Sequence of chain 1.C:
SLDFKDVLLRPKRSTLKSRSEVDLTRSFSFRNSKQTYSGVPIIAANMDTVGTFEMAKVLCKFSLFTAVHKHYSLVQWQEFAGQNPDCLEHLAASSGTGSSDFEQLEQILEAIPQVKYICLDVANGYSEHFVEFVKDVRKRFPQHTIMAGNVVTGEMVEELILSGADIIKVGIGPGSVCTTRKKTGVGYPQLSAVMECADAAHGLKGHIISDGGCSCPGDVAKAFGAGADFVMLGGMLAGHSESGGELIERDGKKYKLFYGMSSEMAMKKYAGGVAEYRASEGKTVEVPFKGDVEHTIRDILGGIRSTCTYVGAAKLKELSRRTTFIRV

A small-molecule ligand and the protein it binds are described below.
Small molecule (SMILES): O=c1[nH]cnc2c1ncn2[C@@H]1O[C@H](COP(=O)(O)O)[C@@H](O)[C@H]1O

Binding-site contacts:
Ligand atom O5' contacts residue GLY193 of chain 1.C at 3.4 Å.
Ligand atom O6 contacts residue MET279 of chain 1.C at 3.0 Å (h-bond).
Ligand atom O6 contacts residue GLU299 of chain 1.C at 3.6 Å.
Ligand atom C6 contacts residue SER280 of chain 1.C at 3.4 Å.
Ligand atom C4' contacts residue ASP229 of chain 1.C at 3.5 Å.
Ligand atom N3 contacts residue CYS196 of chain 1.C at 3.1 Å (h-bond).
Ligand atom C2 contacts residue GLU299 of chain 1.C at 3.4 Å.
Ligand atom O2' contacts residue ASP229 of chain 1.C at 2.6 Å (salt-bridge).
Ligand atom O2' contacts residue NDP1 of chain 1.N at 3.6 Å (h-bond).
Ligand atom N1 contacts residue GLU299 of chain 1.C at 2.6 Å (salt-bridge).
Ligand atom O6 contacts residue GLY300 of chain 1.C at 3.4 Å.
Ligand atom O3' contacts residue ALA63 of chain 1.C at 3.5 Å.
Ligand atom O5' contacts residue GLY230 of chain 1.C at 3.4 Å.
Ligand atom O3P contacts residue GLY193 of chain 1.C at 3.4 Å.
Ligand atom C6 contacts residue GLU299 of chain 1.C at 3.5 Å.
Ligand atom N1 contacts residue CYS196 of chain 1.C at 3.3 Å (h-bond).
Ligand atom P contacts residue SER194 of chain 1.C at 3.7 Å.
Ligand atom C6 contacts residue NDP1 of chain 1.N at 3.7 Å.
Ligand atom C2' contacts residue ASP229 of chain 1.C at 3.7 Å.
Ligand atom O3' contacts residue MET250 of chain 1.C at 3.5 Å (h-bond).
Ligand atom N3 contacts residue NDP1 of chain 1.N at 3.1 Å.
Ligand atom C5 contacts residue MET279 of chain 1.C at 3.6 Å (hydrophobic).
Ligand atom O6 contacts residue SER280 of chain 1.C at 2.8 Å (h-bond).
Ligand atom O2P contacts residue GLY253 of chain 1.C at 2.9 Å (h-bond).
Ligand atom N1 contacts residue NDP1 of chain 1.N at 3.1 Å.
Ligand atom N1 contacts residue SER280 of chain 1.C at 3.4 Å (h-bond).
Ligand atom C4 contacts residue NDP1 of chain 1.N at 3.6 Å.
Ligand atom C2 contacts residue NDP1 of chain 1.N at 2.8 Å.
Ligand atom O2P contacts residue SER194 of chain 1.C at 2.7 Å (h-bond).
Ligand atom N7 contacts residue GLY278 of chain 1.C at 3.5 Å.
Ligand atom O3' contacts residue ASP229 of chain 1.C at 2.4 Å (salt-bridge).
Ligand atom O3P contacts residue SER194 of chain 1.C at 2.9 Å (h-bond).
Ligand atom C3' contacts residue ASP229 of chain 1.C at 3.4 Å.
Ligand atom C8 contacts residue MET65 of chain 1.C at 3.5 Å (hydrophobic).
Ligand atom O1P contacts residue GLY252 of chain 1.C at 2.7 Å (h-bond).
Ligand atom O1P contacts residue GLY253 of chain 1.C at 3.5 Å (h-bond).
Ligand atom O6 contacts residue GLY278 of chain 1.C at 3.2 Å.
Ligand atom N7 contacts residue MET279 of chain 1.C at 2.9 Å (h-bond).
Ligand atom C2 contacts residue CYS196 of chain 1.C at 2.4 Å (hydrophobic).
Ligand atom O3P contacts residue GLY231 of chain 1.C at 3.0 Å (h-bond).